The small molecule below binds the protein below.
Small molecule (SMILES): OC[C@H]1O[C@H](O[C@H]2[C@H](O)[C@@H](O)[C@@H](O)O[C@@H]2CO)[C@H](O)[C@@H](O)[C@@H]1O

Sequence of chain 1.A:
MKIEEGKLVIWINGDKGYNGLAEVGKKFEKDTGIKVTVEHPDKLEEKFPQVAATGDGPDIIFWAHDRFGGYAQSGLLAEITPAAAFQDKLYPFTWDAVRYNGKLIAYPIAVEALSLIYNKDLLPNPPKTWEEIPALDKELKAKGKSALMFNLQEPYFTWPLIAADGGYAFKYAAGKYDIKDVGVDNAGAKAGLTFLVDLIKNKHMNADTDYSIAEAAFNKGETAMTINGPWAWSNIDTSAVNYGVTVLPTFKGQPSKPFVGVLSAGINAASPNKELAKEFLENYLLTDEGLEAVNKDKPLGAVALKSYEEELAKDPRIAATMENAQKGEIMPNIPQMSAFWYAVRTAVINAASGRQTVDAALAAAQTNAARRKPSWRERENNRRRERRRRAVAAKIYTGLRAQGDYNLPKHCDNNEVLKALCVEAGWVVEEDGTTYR

Binding-site contacts:
Ligand atom O3 contacts residue ASP66 of chain 1.A at 2.6 Å (salt-bridge).
Ligand atom C3 contacts residue TRP63 of chain 1.A at 3.7 Å (hydrophobic).
Ligand atom O2 contacts residue GLU112 of chain 1.A at 3.0 Å (salt-bridge).
Ligand atom C1 contacts residue ASP15 of chain 1.A at 3.5 Å.
Ligand atom C6 contacts residue TRP341 of chain 1.A at 3.7 Å (hydrophobic).
Ligand atom O6 contacts residue PHE157 of chain 1.A at 3.8 Å.
Ligand atom O3 contacts residue ARG67 of chain 1.A at 3.8 Å.
Ligand atom O3 contacts residue ALA64 of chain 1.A at 3.4 Å.
Ligand atom C3 contacts residue ASP66 of chain 1.A at 3.5 Å.
Ligand atom O5 contacts residue TRP231 of chain 1.A at 4.0 Å.
Ligand atom C1 contacts residue TYR156 of chain 1.A at 3.5 Å (hydrophobic).
Ligand atom O4 contacts residue TRP341 of chain 1.A at 4.0 Å.
Ligand atom O1 contacts residue LYS16 of chain 1.A at 3.1 Å (salt-bridge).
Ligand atom O2 contacts residue TRP63 of chain 1.A at 3.6 Å.
Ligand atom C2 contacts residue TRP231 of chain 1.A at 3.8 Å (hydrophobic).
Ligand atom C4 contacts residue TRP341 of chain 1.A at 3.6 Å (hydrophobic).
Ligand atom O1 contacts residue ASN13 of chain 1.A at 3.3 Å (h-bond).
Ligand atom O6 contacts residue TYR156 of chain 1.A at 3.1 Å (h-bond).
Ligand atom O2 contacts residue ALA64 of chain 1.A at 3.4 Å.
Ligand atom O2 contacts residue LYS16 of chain 1.A at 2.6 Å (salt-bridge).
Ligand atom C6 contacts residue PHE157 of chain 1.A at 3.9 Å (hydrophobic).
Ligand atom C2 contacts residue ASP66 of chain 1.A at 3.5 Å.
Ligand atom C2 contacts residue GLU112 of chain 1.A at 3.7 Å.
Ligand atom O6 contacts residue PRO155 of chain 1.A at 3.3 Å.
Ligand atom O3 contacts residue GLU112 of chain 1.A at 3.9 Å.
Ligand atom C6 contacts residue PRO155 of chain 1.A at 3.9 Å (hydrophobic).
Ligand atom O2 contacts residue TRP231 of chain 1.A at 4.0 Å.
Ligand atom C1 contacts residue TRP231 of chain 1.A at 3.7 Å (hydrophobic).
Ligand atom O2 contacts residue ASP66 of chain 1.A at 2.8 Å (salt-bridge).
Ligand atom C6 contacts residue GLU154 of chain 1.A at 3.3 Å.
Ligand atom O6 contacts residue GLU154 of chain 1.A at 2.8 Å (salt-bridge).
Ligand atom O1 contacts residue ASP15 of chain 1.A at 2.8 Å (salt-bridge).
Ligand atom C4 contacts residue TYR156 of chain 1.A at 3.8 Å (hydrophobic).
Ligand atom O3 contacts residue TRP63 of chain 1.A at 3.4 Å (h-bond).
Ligand atom O5 contacts residue TYR156 of chain 1.A at 3.2 Å.
Ligand atom C6 contacts residue TYR156 of chain 1.A at 3.8 Å (hydrophobic).
Ligand atom C2 contacts residue LYS16 of chain 1.A at 3.7 Å.
Ligand atom O3 contacts residue TRP341 of chain 1.A at 3.9 Å.
Ligand atom C1 contacts residue LYS16 of chain 1.A at 3.7 Å.
Ligand atom O2 contacts residue MET331 of chain 1.A at 3.9 Å.